Binding-site contacts:
Ligand atom C5 contacts residue TYR168 of chain 1.A at 4.4 Å (hydrophobic).
Ligand atom C5 contacts residue ALA1 of chain 1.B at 3.7 Å (hydrophobic).
Ligand atom F20 contacts residue ARG5 of chain 1.B at 2.5 Å.
Ligand atom O6 contacts residue TYR168 of chain 1.A at 2.8 Å (h-bond).
Ligand atom O6 contacts residue THR4 of chain 1.B at 3.9 Å.
Ligand atom C6 contacts residue THR4 of chain 1.B at 4.2 Å.
Ligand atom O6 contacts residue ALA1 of chain 1.B at 4.2 Å.
Ligand atom C3 contacts residue THR4 of chain 1.B at 2.9 Å.
Ligand atom C6 contacts residue ALA1 of chain 1.B at 3.8 Å (hydrophobic).
Ligand atom F20 contacts residue PRO6 of chain 1.B at 4.2 Å.
Ligand atom C6 contacts residue TYR168 of chain 1.A at 3.4 Å (hydrophobic).
Ligand atom C8 contacts residue ARG5 of chain 1.B at 3.9 Å.
Ligand atom C5 contacts residue THR4 of chain 1.B at 2.9 Å.
Ligand atom C4 contacts residue THR4 of chain 1.B at 3.5 Å.
Ligand atom O5 contacts residue THR4 of chain 1.B at 2.5 Å (h-bond).
Ligand atom F23 contacts residue ARG5 of chain 1.B at 3.4 Å.
Ligand atom O3 contacts residue THR4 of chain 1.B at 4.2 Å.
Ligand atom C7 contacts residue THR4 of chain 1.B at 3.9 Å.
Ligand atom N2 contacts residue ARG5 of chain 1.B at 4.2 Å.
Ligand atom C4 contacts residue ALA1 of chain 1.B at 4.2 Å (hydrophobic).
Ligand atom C1 contacts residue THR4 of chain 1.B at 1.5 Å.
Ligand atom C2 contacts residue THR4 of chain 1.B at 2.4 Å.
Ligand atom C7 contacts residue ARG5 of chain 1.B at 4.4 Å.
Ligand atom F20 contacts residue THR4 of chain 1.B at 3.6 Å.
Ligand atom N2 contacts residue THR4 of chain 1.B at 2.8 Å (h-bond).

A small-molecule ligand and the protein it binds are described below.
Small molecule (SMILES): O=C(N[C@@H]1[C@@H](O)[C@@H](O)[C@@H](CO)O[C@@H]1O)C(F)F

Sequence of chain 1.A:
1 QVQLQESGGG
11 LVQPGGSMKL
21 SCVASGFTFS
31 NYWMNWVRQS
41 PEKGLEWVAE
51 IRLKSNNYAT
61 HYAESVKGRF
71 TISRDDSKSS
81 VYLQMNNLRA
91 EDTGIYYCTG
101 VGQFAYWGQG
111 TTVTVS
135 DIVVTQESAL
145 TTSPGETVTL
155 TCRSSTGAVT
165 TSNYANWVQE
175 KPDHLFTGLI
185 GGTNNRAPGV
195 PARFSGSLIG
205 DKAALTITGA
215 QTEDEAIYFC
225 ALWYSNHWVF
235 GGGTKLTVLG

Sequence of chain 1.B:
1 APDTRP